Binding-site contacts:
Ligand atom OAA contacts residue ARG171 of chain 1.B at 2.9 Å (salt-bridge).
Ligand atom CAL contacts residue THR97 of chain 1.B at 3.3 Å.
Ligand atom CAR contacts residue GLY99 of chain 1.B at 3.5 Å.
Ligand atom CAS contacts residue TYR198 of chain 1.B at 3.8 Å (hydrophobic).
Ligand atom NAM contacts residue GLN169 of chain 1.B at 2.7 Å (h-bond).
Ligand atom OAB contacts residue GLU199 of chain 1.B at 3.5 Å.
Ligand atom SE contacts residue GLY99 of chain 1.B at 3.9 Å.
Ligand atom CAF contacts residue GLU230 of chain 1.B at 3.8 Å.
Ligand atom CAF contacts residue PHE165 of chain 1.B at 3.9 Å (hydrophobic).
Ligand atom CAQ contacts residue THR98 of chain 1.B at 3.6 Å.
Ligand atom CAE contacts residue PHE165 of chain 1.B at 3.9 Å (hydrophobic).
Ligand atom CAK contacts residue MET200 of chain 1.B at 3.8 Å (hydrophobic).
Ligand atom CAH contacts residue VAL224 of chain 1.B at 3.8 Å (hydrophobic).
Ligand atom OAC contacts residue PHE165 of chain 1.B at 3.9 Å.
Ligand atom NAT contacts residue THR97 of chain 1.B at 3.8 Å.
Ligand atom CAH contacts residue ARG171 of chain 1.B at 3.6 Å.
Ligand atom OAN contacts residue PO41 of chain 1.J at 3.7 Å.
Ligand atom CAR contacts residue ARG171 of chain 1.B at 3.9 Å.
Ligand atom OAA contacts residue GLN169 of chain 1.B at 3.7 Å.
Ligand atom OAB contacts residue GLN169 of chain 1.B at 2.7 Å (h-bond).
Ligand atom CAI contacts residue THR97 of chain 1.B at 3.9 Å.
Ligand atom CAJ contacts residue HIS11 of chain 1.A at 3.3 Å.
Ligand atom OAB contacts residue MET200 of chain 1.B at 3.4 Å.
Ligand atom CAD contacts residue PHE165 of chain 1.B at 3.8 Å (hydrophobic).
Ligand atom CAQ contacts residue GLY99 of chain 1.B at 3.5 Å.
Ligand atom CAS contacts residue PHE165 of chain 1.B at 3.8 Å (hydrophobic).
Ligand atom SE contacts residue THR98 of chain 1.B at 3.6 Å.
Ligand atom CAR contacts residue GLN169 of chain 1.B at 3.7 Å.
Ligand atom OAB contacts residue PHE165 of chain 1.B at 3.9 Å.
Ligand atom CAF contacts residue PRO232 of chain 1.B at 3.8 Å (hydrophobic).
Ligand atom CAD contacts residue PHE10 of chain 1.A at 3.6 Å (hydrophobic).
Ligand atom NAM contacts residue PHE165 of chain 1.B at 3.5 Å.
Ligand atom OAN contacts residue THR97 of chain 1.B at 3.3 Å (h-bond).
Ligand atom OAC contacts residue HIS11 of chain 1.A at 2.7 Å (h-bond).
Ligand atom CAL contacts residue PO41 of chain 1.J at 3.9 Å.
Ligand atom CAR contacts residue PHE165 of chain 1.B at 3.7 Å (hydrophobic).
Ligand atom CAI contacts residue THR98 of chain 1.B at 3.7 Å.
Ligand atom NAM contacts residue TYR198 of chain 1.B at 3.9 Å.
Ligand atom OAA contacts residue GLY99 of chain 1.B at 3.5 Å.
Ligand atom CAS contacts residue GLN169 of chain 1.B at 3.6 Å.

A small-molecule ligand and the protein it binds are described below.
Small molecule (SMILES): O=c1[nH]c(=O)n(COCCO)cc1[Se]c1ccccc1

Sequence of chain 1.A:
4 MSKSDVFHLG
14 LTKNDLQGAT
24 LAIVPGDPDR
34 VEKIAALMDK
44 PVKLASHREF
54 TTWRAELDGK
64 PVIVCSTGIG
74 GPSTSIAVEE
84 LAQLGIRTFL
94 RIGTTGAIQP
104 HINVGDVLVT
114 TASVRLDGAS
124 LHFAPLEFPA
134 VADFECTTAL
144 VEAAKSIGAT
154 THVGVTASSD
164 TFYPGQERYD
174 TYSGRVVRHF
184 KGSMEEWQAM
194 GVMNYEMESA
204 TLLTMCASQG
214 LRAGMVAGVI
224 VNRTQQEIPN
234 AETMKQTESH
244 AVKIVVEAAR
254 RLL

Sequence of chain 1.B:
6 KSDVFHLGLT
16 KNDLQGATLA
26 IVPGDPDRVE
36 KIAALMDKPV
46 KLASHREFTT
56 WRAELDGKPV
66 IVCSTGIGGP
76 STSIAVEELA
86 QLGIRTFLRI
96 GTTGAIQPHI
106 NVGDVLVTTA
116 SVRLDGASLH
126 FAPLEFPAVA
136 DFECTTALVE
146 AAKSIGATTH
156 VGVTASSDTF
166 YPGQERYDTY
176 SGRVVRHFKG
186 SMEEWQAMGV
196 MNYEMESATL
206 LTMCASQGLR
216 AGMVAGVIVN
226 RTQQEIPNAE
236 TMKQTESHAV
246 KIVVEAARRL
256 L